This protein binds this small molecule.
Small molecule (SMILES): CC(C)=CCOP(=O)(O)O

Binding-site contacts:
Ligand atom OAH contacts residue ARG143 of chain 10.A at 3.5 Å (salt-bridge).
Ligand atom OAC contacts residue GLU161 of chain 4.A at 2.6 Å (salt-bridge).
Ligand atom OAD contacts residue SER111 of chain 10.A at 3.6 Å (h-bond).
Ligand atom OAE contacts residue ARG160 of chain 4.A at 3.5 Å (salt-bridge).
Ligand atom PAJ contacts residue ARG143 of chain 10.A at 3.8 Å.
Ligand atom CAI contacts residue SER111 of chain 10.A at 3.6 Å.
Ligand atom CAG contacts residue SER111 of chain 10.A at 3.9 Å.
Ligand atom CAA contacts residue SER111 of chain 10.A at 3.6 Å.
Ligand atom CAB contacts residue TRP221 of chain 2.A at 3.6 Å (hydrophobic).
Ligand atom OAD contacts residue GLY112 of chain 10.A at 2.7 Å (h-bond).
Ligand atom OAH contacts residue GLY112 of chain 10.A at 3.9 Å.
Ligand atom CAF contacts residue ARG143 of chain 10.A at 3.7 Å.
Ligand atom CAF contacts residue SER111 of chain 10.A at 3.9 Å.
Ligand atom PAJ contacts residue GLY112 of chain 10.A at 3.9 Å.
Ligand atom PAJ contacts residue TYR190 of chain 2.A at 3.9 Å.
Ligand atom CAI contacts residue FNR1 of chain 4.C at 3.6 Å.
Ligand atom CAF contacts residue ALA110 of chain 10.A at 3.5 Å (hydrophobic).
Ligand atom PAJ contacts residue ARG160 of chain 4.A at 4.0 Å.
Ligand atom PAJ contacts residue GLU161 of chain 4.A at 3.8 Å.
Ligand atom CAG contacts residue ARG143 of chain 10.A at 3.5 Å.
Ligand atom PAJ contacts residue LYS150 of chain 10.A at 3.8 Å.
Ligand atom OAE contacts residue ARG206 of chain 2.A at 2.9 Å (salt-bridge).
Ligand atom PAJ contacts residue ARG206 of chain 2.A at 3.7 Å.
Ligand atom OAC contacts residue ARG160 of chain 4.A at 3.3 Å (salt-bridge).
Ligand atom PAJ contacts residue SER111 of chain 10.A at 3.6 Å.
Ligand atom CAB contacts residue FNR1 of chain 4.C at 3.7 Å.
Ligand atom CAF contacts residue FNR1 of chain 4.C at 3.3 Å.
Ligand atom OAD contacts residue GLU161 of chain 4.A at 3.9 Å.
Ligand atom OAE contacts residue SER111 of chain 10.A at 4.0 Å.
Ligand atom CAB contacts residue TRP105 of chain 10.A at 3.2 Å (hydrophobic).
Ligand atom OAD contacts residue ARG206 of chain 2.A at 3.3 Å (salt-bridge).
Ligand atom CAA contacts residue TYR190 of chain 2.A at 3.8 Å (hydrophobic).
Ligand atom OAD contacts residue LYS150 of chain 10.A at 2.8 Å (salt-bridge).
Ligand atom OAH contacts residue SER111 of chain 10.A at 2.8 Å (h-bond).
Ligand atom CAG contacts residue FNR1 of chain 4.C at 3.3 Å.
Ligand atom OAC contacts residue ARG143 of chain 10.A at 3.1 Å (salt-bridge).
Ligand atom CAA contacts residue TRP221 of chain 2.A at 3.7 Å (hydrophobic).
Ligand atom OAE contacts residue TYR190 of chain 2.A at 2.6 Å (h-bond).
Ligand atom OAD contacts residue SER113 of chain 10.A at 3.9 Å.
Ligand atom OAC contacts residue LYS150 of chain 10.A at 3.8 Å.

Sequence of chain 2.A:
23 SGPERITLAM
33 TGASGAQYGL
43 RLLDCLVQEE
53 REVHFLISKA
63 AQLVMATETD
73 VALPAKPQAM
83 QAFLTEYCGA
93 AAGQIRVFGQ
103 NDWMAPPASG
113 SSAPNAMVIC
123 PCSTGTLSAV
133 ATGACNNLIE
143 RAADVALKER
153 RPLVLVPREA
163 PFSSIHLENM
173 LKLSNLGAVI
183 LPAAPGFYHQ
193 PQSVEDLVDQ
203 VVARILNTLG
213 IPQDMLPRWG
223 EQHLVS

Sequence of chain 4.A:
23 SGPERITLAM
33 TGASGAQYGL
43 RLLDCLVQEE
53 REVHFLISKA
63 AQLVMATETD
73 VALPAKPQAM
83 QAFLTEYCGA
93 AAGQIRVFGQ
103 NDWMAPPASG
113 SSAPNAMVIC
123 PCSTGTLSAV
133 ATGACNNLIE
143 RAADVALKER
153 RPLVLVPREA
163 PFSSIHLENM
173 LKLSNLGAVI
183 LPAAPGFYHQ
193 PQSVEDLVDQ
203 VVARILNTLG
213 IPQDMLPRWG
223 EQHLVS

Sequence of chain 10.A:
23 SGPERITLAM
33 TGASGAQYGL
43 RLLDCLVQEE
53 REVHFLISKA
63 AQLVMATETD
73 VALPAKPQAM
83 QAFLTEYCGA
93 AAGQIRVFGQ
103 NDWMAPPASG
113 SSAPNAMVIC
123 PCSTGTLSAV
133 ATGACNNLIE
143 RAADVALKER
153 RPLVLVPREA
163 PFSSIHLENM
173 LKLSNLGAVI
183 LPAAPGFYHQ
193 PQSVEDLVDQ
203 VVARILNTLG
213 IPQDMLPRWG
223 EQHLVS